A small-molecule ligand and the protein it binds are described below.
Small molecule (SMILES): O=C(COP(=O)(O)O)[C@H](O)[C@H](O)COP(=O)(O)O

Sequence of chain 1.I:
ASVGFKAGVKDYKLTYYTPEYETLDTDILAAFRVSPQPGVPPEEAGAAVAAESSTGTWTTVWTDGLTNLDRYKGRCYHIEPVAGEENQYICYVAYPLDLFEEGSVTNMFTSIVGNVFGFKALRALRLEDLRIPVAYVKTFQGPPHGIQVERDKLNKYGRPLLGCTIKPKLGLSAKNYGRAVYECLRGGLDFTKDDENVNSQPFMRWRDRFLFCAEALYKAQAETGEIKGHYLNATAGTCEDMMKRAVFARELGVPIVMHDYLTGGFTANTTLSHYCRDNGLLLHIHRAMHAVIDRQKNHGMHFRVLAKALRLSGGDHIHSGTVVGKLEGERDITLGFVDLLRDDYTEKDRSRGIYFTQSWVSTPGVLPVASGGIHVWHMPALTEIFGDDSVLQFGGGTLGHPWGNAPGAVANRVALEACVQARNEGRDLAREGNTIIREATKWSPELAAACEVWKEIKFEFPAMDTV

Sequence of chain 1.K:
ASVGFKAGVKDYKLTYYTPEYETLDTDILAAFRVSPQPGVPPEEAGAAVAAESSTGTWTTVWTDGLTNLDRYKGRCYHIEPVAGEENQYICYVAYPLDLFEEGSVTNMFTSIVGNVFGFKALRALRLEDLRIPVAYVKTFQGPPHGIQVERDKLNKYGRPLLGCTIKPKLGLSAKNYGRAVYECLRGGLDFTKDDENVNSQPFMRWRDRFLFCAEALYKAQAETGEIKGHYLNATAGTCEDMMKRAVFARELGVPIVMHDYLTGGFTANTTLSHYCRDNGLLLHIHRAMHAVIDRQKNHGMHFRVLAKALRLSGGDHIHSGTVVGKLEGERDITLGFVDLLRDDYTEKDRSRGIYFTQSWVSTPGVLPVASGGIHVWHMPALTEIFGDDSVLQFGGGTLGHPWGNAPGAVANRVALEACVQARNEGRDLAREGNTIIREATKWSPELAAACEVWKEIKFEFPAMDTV

Binding-site contacts:
Ligand atom C5 contacts residue SER379 of chain 1.I at 3.7 Å.
Ligand atom C1 contacts residue SER379 of chain 1.I at 3.3 Å.
Ligand atom O6P contacts residue HIS327 of chain 1.I at 3.1 Å.
Ligand atom O3P contacts residue GLY381 of chain 1.I at 3.0 Å (h-bond).
Ligand atom O1 contacts residue LYS175 of chain 1.I at 3.2 Å (salt-bridge).
Ligand atom C3 contacts residue GLU204 of chain 1.I at 3.7 Å.
Ligand atom O3P contacts residue THR65 of chain 1.K at 3.2 Å (h-bond).
Ligand atom P1 contacts residue THR65 of chain 1.K at 3.2 Å.
Ligand atom O4 contacts residue HIS294 of chain 1.I at 3.3 Å (h-bond).
Ligand atom C4 contacts residue HIS294 of chain 1.I at 3.1 Å.
Ligand atom O1P contacts residue GLY404 of chain 1.I at 2.7 Å (h-bond).
Ligand atom C3 contacts residue SER379 of chain 1.I at 3.5 Å.
Ligand atom P1 contacts residue GLY404 of chain 1.I at 3.7 Å.
Ligand atom O6P contacts residue ARG295 of chain 1.I at 3.3 Å.
Ligand atom O1P contacts residue TRP66 of chain 1.K at 3.7 Å.
Ligand atom O2 contacts residue LYS175 of chain 1.I at 3.2 Å (salt-bridge).
Ligand atom O3 contacts residue THR173 of chain 1.I at 3.4 Å (h-bond).
Ligand atom O3P contacts residue TRP66 of chain 1.K at 3.2 Å.
Ligand atom O4 contacts residue GLU204 of chain 1.I at 3.0 Å (salt-bridge).
Ligand atom C4 contacts residue GLU204 of chain 1.I at 3.4 Å.
Ligand atom O4P contacts residue ARG295 of chain 1.I at 3.2 Å (salt-bridge).
Ligand atom O3 contacts residue LYS201 of chain 1.I at 3.2 Å (salt-bridge).
Ligand atom O3P contacts residue LYS334 of chain 1.I at 2.8 Å (salt-bridge).
Ligand atom O5 contacts residue HIS294 of chain 1.I at 3.6 Å (h-bond).
Ligand atom P2 contacts residue HIS327 of chain 1.I at 3.4 Å.
Ligand atom O1P contacts residue LYS175 of chain 1.I at 3.5 Å.
Ligand atom O1P contacts residue GLY403 of chain 1.I at 3.6 Å.
Ligand atom O4P contacts residue LEU335 of chain 1.I at 3.7 Å.
Ligand atom O1P contacts residue THR65 of chain 1.K at 2.5 Å (h-bond).
Ligand atom O2P contacts residue GLY403 of chain 1.I at 2.9 Å (h-bond).
Ligand atom O5P contacts residue HIS327 of chain 1.I at 2.6 Å (h-bond).
Ligand atom O2P contacts residue GLY404 of chain 1.I at 3.6 Å.
Ligand atom O3 contacts residue GLU204 of chain 1.I at 2.8 Å (salt-bridge).
Ligand atom O4 contacts residue ASN123 of chain 1.K at 2.4 Å (h-bond).
Ligand atom C5 contacts residue HIS327 of chain 1.I at 3.5 Å.
Ligand atom O6P contacts residue HIS294 of chain 1.I at 3.2 Å (h-bond).
Ligand atom O5P contacts residue SER379 of chain 1.I at 3.3 Å (h-bond).
Ligand atom C4 contacts residue HIS327 of chain 1.I at 3.6 Å.
Ligand atom O3P contacts residue GLY380 of chain 1.I at 3.4 Å.
Ligand atom C5 contacts residue HIS294 of chain 1.I at 3.7 Å.